A small-molecule ligand and the protein it binds are described below.
Small molecule (SMILES): O=C(O)c1cccc(-c2cc(C(=O)O)ncc2C(=O)O)c1

Sequence of chain 1.A:
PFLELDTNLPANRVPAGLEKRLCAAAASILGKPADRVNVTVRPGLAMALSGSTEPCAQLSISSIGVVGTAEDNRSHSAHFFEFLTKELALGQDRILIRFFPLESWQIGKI

Sequence of chain 2.A:
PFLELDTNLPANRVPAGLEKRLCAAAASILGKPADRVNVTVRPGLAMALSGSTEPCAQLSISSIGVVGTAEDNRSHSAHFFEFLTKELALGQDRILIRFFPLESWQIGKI

Binding-site contacts:
Ligand atom CAS contacts residue PRO1 of chain 1.A at 3.5 Å (hydrophobic).
Ligand atom OAR contacts residue LEU96 of chain 2.A at 3.9 Å.
Ligand atom NAM contacts residue PRO1 of chain 1.A at 2.7 Å (h-bond).
Ligand atom CAL contacts residue PHE2 of chain 1.A at 4.1 Å (hydrophobic).
Ligand atom CAL contacts residue ARG36 of chain 1.A at 4.0 Å.
Ligand atom CAL contacts residue ILE107 of chain 1.A at 4.2 Å (hydrophobic).
Ligand atom NAM contacts residue ARG36 of chain 1.A at 3.4 Å (salt-bridge).
Ligand atom OAU contacts residue ILE64 of chain 1.A at 3.7 Å.
Ligand atom CAN contacts residue ASN38 of chain 1.A at 4.1 Å.
Ligand atom CAS contacts residue ILE64 of chain 1.A at 3.7 Å (hydrophobic).
Ligand atom CAJ contacts residue ARG36 of chain 1.A at 3.4 Å.
Ligand atom OAH contacts residue ARG36 of chain 1.A at 2.8 Å (salt-bridge).
Ligand atom CAC contacts residue ILE107 of chain 1.A at 4.0 Å (hydrophobic).
Ligand atom OAQ contacts residue ARG36 of chain 1.A at 3.2 Å (salt-bridge).
Ligand atom CAK contacts residue ARG36 of chain 1.A at 3.5 Å.
Ligand atom CAG contacts residue ARG36 of chain 1.A at 3.3 Å.
Ligand atom CAC contacts residue ARG36 of chain 1.A at 3.6 Å.
Ligand atom CAP contacts residue ARG36 of chain 1.A at 4.1 Å.
Ligand atom CAA contacts residue ILE107 of chain 1.A at 3.7 Å (hydrophobic).
Ligand atom OAR contacts residue ASN38 of chain 1.A at 4.3 Å.
Ligand atom CAN contacts residue ARG36 of chain 1.A at 3.0 Å.
Ligand atom CAB contacts residue ILE107 of chain 1.A at 3.1 Å (hydrophobic).
Ligand atom CAL contacts residue PRO1 of chain 1.A at 3.5 Å (hydrophobic).
Ligand atom CAS contacts residue SER63 of chain 1.A at 3.6 Å.
Ligand atom OAT contacts residue ILE64 of chain 1.A at 2.8 Å (h-bond).
Ligand atom OAT contacts residue ILE107 of chain 1.A at 3.8 Å.
Ligand atom NAM contacts residue PHE2 of chain 1.A at 4.1 Å.
Ligand atom OAT contacts residue LEU102 of chain 1.A at 4.2 Å.
Ligand atom OAI contacts residue ARG36 of chain 1.A at 3.5 Å (salt-bridge).
Ligand atom OAT contacts residue SER63 of chain 1.A at 3.5 Å.
Ligand atom CAK contacts residue ILE107 of chain 1.A at 3.4 Å (hydrophobic).
Ligand atom CAN contacts residue PRO1 of chain 1.A at 3.5 Å (hydrophobic).
Ligand atom CAJ contacts residue ILE107 of chain 1.A at 4.0 Å (hydrophobic).
Ligand atom OAU contacts residue SER62 of chain 1.A at 4.3 Å.
Ligand atom CAE contacts residue ARG36 of chain 1.A at 3.5 Å.
Ligand atom OAU contacts residue SER63 of chain 1.A at 2.6 Å (h-bond).
Ligand atom OAU contacts residue PRO1 of chain 1.A at 2.9 Å (h-bond).
Ligand atom CAD contacts residue ARG36 of chain 1.A at 2.8 Å.
Ligand atom CAK contacts residue ILE64 of chain 1.A at 4.1 Å (hydrophobic).
Ligand atom CAO contacts residue ARG36 of chain 1.A at 3.9 Å.